Binding-site contacts:
Ligand atom C1 contacts residue THR11 of chain 1.B at 3.9 Å.
Ligand atom N contacts residue PHE10 of chain 1.B at 4.1 Å.
Ligand atom C4 contacts residue HIS35 of chain 1.B at 4.0 Å.
Ligand atom C3 contacts residue THR11 of chain 1.B at 4.1 Å.
Ligand atom S contacts residue ILE96 of chain 1.B at 4.2 Å.
Ligand atom C6 contacts residue TYR72 of chain 1.B at 3.6 Å (hydrophobic).
Ligand atom C8 contacts residue TYR72 of chain 1.B at 4.0 Å (hydrophobic).
Ligand atom C4 contacts residue GLU102 of chain 1.B at 4.0 Å.
Ligand atom C7 contacts residue PRO9 of chain 1.B at 3.9 Å (hydrophobic).
Ligand atom C2 contacts residue THR11 of chain 1.B at 4.0 Å.
Ligand atom N contacts residue GLU102 of chain 1.B at 2.8 Å (salt-bridge).
Ligand atom O contacts residue GLU87 of chain 1.B at 3.5 Å (salt-bridge).
Ligand atom N contacts residue THR11 of chain 1.B at 3.9 Å.
Ligand atom O1 contacts residue LYS92 of chain 1.B at 4.2 Å.
Ligand atom C7 contacts residue PHE93 of chain 1.B at 4.5 Å (hydrophobic).
Ligand atom C3 contacts residue ILE96 of chain 1.B at 3.9 Å (hydrophobic).
Ligand atom C2 contacts residue ILE96 of chain 1.B at 4.3 Å (hydrophobic).
Ligand atom C3 contacts residue PHE10 of chain 1.B at 4.1 Å (hydrophobic).
Ligand atom N contacts residue HIS35 of chain 1.B at 3.6 Å (h-bond).
Ligand atom O1 contacts residue TYR72 of chain 1.B at 3.8 Å.
Ligand atom C3 contacts residue GLU102 of chain 1.B at 3.1 Å.
Ligand atom S contacts residue PRO9 of chain 1.B at 3.5 Å.
Ligand atom C5 contacts residue THR11 of chain 1.B at 3.9 Å.
Ligand atom C8 contacts residue GLU87 of chain 1.B at 3.4 Å.
Ligand atom O contacts residue TYR72 of chain 1.B at 4.3 Å.
Ligand atom N1 contacts residue THR11 of chain 1.B at 4.1 Å.
Ligand atom C5 contacts residue ILE96 of chain 1.B at 4.3 Å (hydrophobic).
Ligand atom C3 contacts residue HIS35 of chain 1.B at 4.4 Å.
Ligand atom O1 contacts residue GLU87 of chain 1.B at 2.9 Å (salt-bridge).
Ligand atom C4 contacts residue THR11 of chain 1.B at 3.6 Å.
Ligand atom C7 contacts residue TYR72 of chain 1.B at 3.2 Å (hydrophobic).
Ligand atom C contacts residue THR11 of chain 1.B at 3.9 Å.
Ligand atom C8 contacts residue LYS92 of chain 1.B at 4.0 Å.
Ligand atom C2 contacts residue GLU102 of chain 1.B at 4.4 Å.
Ligand atom O contacts residue LYS92 of chain 1.B at 3.2 Å (salt-bridge).
Ligand atom S contacts residue TYR72 of chain 1.B at 4.0 Å.
Ligand atom O1 contacts residue PHE93 of chain 1.B at 4.5 Å.
Ligand atom S contacts residue THR11 of chain 1.B at 4.5 Å.

Sequence of chain 1.B:
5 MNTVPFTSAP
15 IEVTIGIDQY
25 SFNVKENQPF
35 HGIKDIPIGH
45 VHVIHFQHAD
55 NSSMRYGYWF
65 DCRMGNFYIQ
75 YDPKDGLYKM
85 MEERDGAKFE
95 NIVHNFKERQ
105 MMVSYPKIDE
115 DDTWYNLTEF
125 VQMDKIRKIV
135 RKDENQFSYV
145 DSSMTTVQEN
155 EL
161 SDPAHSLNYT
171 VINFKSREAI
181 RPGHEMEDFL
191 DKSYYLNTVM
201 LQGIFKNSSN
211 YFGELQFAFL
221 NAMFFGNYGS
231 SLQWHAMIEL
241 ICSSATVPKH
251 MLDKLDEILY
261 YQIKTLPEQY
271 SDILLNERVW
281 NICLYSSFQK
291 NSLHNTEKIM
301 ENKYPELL

This small molecule binds to this protein.
Small molecule (SMILES): O=C(O)[C@H]1CSC(c2cccnc2)N1